Binding-site contacts:
Ligand atom C3 contacts residue GLY232 of chain 2.A at 3.8 Å.
Ligand atom C9 contacts residue ASP158 of chain 2.A at 3.6 Å.
Ligand atom N1 contacts residue MET262 of chain 2.A at 3.4 Å.
Ligand atom N2 contacts residue MET262 of chain 2.A at 3.6 Å (h-bond).
Ligand atom O1 contacts residue CYS160 of chain 2.A at 3.4 Å.
Ligand atom N2 contacts residue ALA234 of chain 2.A at 3.7 Å.
Ligand atom N5 contacts residue ASP158 of chain 2.A at 2.8 Å (salt-bridge).
Ligand atom N2 contacts residue LEU233 of chain 2.A at 2.8 Å (h-bond).
Ligand atom C6 contacts residue ALA234 of chain 2.A at 3.7 Å (hydrophobic).
Ligand atom C5 contacts residue TYR108 of chain 2.A at 3.3 Å (hydrophobic).
Ligand atom C7 contacts residue TYR108 of chain 2.A at 3.5 Å (hydrophobic).
Ligand atom O1 contacts residue GLN205 of chain 2.A at 2.9 Å (h-bond).
Ligand atom C2 contacts residue TYR108 of chain 2.A at 3.9 Å (hydrophobic).
Ligand atom N4 contacts residue GLY263 of chain 2.A at 3.7 Å.
Ligand atom C9 contacts residue GLN205 of chain 2.A at 3.8 Å.
Ligand atom C10 contacts residue ASP158 of chain 2.A at 3.5 Å.
Ligand atom O1 contacts residue ASP158 of chain 2.A at 3.6 Å.
Ligand atom C9 contacts residue CYS160 of chain 2.A at 3.6 Å (hydrophobic).
Ligand atom N3 contacts residue TYR108 of chain 2.A at 3.6 Å.
Ligand atom O1 contacts residue GLY232 of chain 2.A at 2.8 Å (h-bond).
Ligand atom N2 contacts residue VAL235 of chain 2.A at 3.7 Å.
Ligand atom C10 contacts residue MET262 of chain 2.A at 3.6 Å (hydrophobic).
Ligand atom N4 contacts residue TYR108 of chain 2.A at 3.4 Å (h-bond).
Ligand atom C5 contacts residue ALA234 of chain 2.A at 3.7 Å (hydrophobic).
Ligand atom C6 contacts residue GLY263 of chain 2.A at 3.5 Å.
Ligand atom C3 contacts residue CYS160 of chain 2.A at 3.6 Å (hydrophobic).
Ligand atom C4 contacts residue MET262 of chain 2.A at 3.7 Å (hydrophobic).
Ligand atom C4 contacts residue LEU233 of chain 2.A at 3.6 Å (hydrophobic).
Ligand atom O1 contacts residue GLY231 of chain 2.A at 3.3 Å.
Ligand atom C4 contacts residue TYR108 of chain 2.A at 3.7 Å (hydrophobic).
Ligand atom C9 contacts residue GLY232 of chain 2.A at 3.8 Å.
Ligand atom N1 contacts residue TYR108 of chain 2.A at 3.8 Å.
Ligand atom C5 contacts residue LEU233 of chain 2.A at 3.8 Å (hydrophobic).
Ligand atom N2 contacts residue TYR108 of chain 2.A at 3.7 Å.
Ligand atom N5 contacts residue MET262 of chain 2.A at 3.8 Å.
Ligand atom C1 contacts residue TYR108 of chain 2.A at 3.5 Å (hydrophobic).
Ligand atom C5 contacts residue GLY263 of chain 2.A at 3.8 Å.
Ligand atom C5 contacts residue MET262 of chain 2.A at 3.8 Å (hydrophobic).
Ligand atom N3 contacts residue ALA234 of chain 2.A at 2.9 Å (h-bond).
Ligand atom C8 contacts residue TYR108 of chain 2.A at 3.5 Å (hydrophobic).

The protein below binds the small molecule below.
Small molecule (SMILES): CNc1nc2cc3nc[nH]c(=O)c3cc2[nH]1

Sequence of chain 2.A:
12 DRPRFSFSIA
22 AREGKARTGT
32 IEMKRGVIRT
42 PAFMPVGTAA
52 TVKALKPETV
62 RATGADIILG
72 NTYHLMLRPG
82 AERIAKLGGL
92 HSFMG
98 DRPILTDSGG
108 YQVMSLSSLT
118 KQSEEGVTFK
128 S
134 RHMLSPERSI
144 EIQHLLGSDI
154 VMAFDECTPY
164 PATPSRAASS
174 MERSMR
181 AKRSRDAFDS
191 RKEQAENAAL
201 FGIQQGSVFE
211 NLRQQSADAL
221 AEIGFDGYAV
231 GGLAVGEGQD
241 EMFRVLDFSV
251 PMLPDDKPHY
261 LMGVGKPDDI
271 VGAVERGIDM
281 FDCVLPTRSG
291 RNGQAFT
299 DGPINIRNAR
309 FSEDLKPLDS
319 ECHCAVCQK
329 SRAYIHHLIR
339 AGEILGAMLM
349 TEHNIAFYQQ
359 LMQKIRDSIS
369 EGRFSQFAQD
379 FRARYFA